A protein and the small-molecule ligand that binds it are described below.
Small molecule (SMILES): OC[C@H]1O[C@@](CO)(OC[C@@]2(O[C@H]3O[C@H](CO)[C@@H](O)[C@H](O)[C@H]3O)O[C@H](CO)[C@@H](O)[C@@H]2O)[C@@H](O)[C@@H]1O

Sequence of chain 2.A:
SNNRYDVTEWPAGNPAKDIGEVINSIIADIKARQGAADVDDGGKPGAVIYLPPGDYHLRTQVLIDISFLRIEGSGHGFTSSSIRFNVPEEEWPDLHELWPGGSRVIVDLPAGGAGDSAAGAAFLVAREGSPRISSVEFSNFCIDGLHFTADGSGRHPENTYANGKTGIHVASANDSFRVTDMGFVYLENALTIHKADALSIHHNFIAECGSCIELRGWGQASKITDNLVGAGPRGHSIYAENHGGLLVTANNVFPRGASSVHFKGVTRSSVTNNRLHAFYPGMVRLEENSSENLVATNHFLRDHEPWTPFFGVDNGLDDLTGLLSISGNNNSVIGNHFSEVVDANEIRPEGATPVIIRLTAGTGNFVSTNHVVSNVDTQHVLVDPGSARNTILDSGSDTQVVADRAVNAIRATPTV

Sequence of chain 1.A:
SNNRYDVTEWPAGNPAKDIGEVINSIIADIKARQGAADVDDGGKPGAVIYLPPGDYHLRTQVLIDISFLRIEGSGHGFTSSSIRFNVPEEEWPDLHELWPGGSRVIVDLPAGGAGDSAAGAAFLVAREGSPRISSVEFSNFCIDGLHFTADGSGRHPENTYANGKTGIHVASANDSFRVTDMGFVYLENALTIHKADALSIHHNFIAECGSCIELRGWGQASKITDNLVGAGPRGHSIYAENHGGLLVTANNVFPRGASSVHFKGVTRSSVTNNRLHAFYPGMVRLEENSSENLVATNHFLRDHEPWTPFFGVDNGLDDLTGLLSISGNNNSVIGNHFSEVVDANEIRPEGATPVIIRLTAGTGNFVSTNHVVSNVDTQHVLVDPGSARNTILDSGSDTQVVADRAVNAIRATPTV

Binding-site contacts:
Ligand atom C1 contacts residue SER84 of chain 2.A at 3.8 Å.
Ligand atom C6 contacts residue GLN222 of chain 1.A at 4.0 Å.
Ligand atom O1 contacts residue ILE85 of chain 2.A at 4.1 Å.
Ligand atom C2 contacts residue ARG258 of chain 2.A at 3.9 Å.
Ligand atom C5 contacts residue ARG258 of chain 2.A at 3.7 Å.
Ligand atom C5 contacts residue PRO257 of chain 2.A at 3.3 Å (hydrophobic).
Ligand atom O4 contacts residue PHE256 of chain 2.A at 3.8 Å.
Ligand atom C6 contacts residue PHE256 of chain 2.A at 4.1 Å (hydrophobic).
Ligand atom O4 contacts residue PRO257 of chain 2.A at 2.6 Å (h-bond).
Ligand atom O3 contacts residue ILE85 of chain 2.A at 3.6 Å.
Ligand atom O2 contacts residue TRP309 of chain 2.A at 3.5 Å.
Ligand atom C1 contacts residue TRP309 of chain 2.A at 3.9 Å (hydrophobic).
Ligand atom C6 contacts residue ALA223 of chain 1.A at 3.9 Å (hydrophobic).
Ligand atom O4 contacts residue ARG134 of chain 1.A at 3.1 Å (salt-bridge).
Ligand atom O6 contacts residue GLN222 of chain 1.A at 4.0 Å.
Ligand atom O4 contacts residue ASP199 of chain 1.A at 3.7 Å.
Ligand atom O4 contacts residue GLY232 of chain 2.A at 4.0 Å.
Ligand atom C6 contacts residue PRO257 of chain 2.A at 3.5 Å (hydrophobic).
Ligand atom C4 contacts residue ARG134 of chain 1.A at 3.9 Å.
Ligand atom C2 contacts residue PRO308 of chain 2.A at 4.1 Å (hydrophobic).
Ligand atom O4 contacts residue ARG258 of chain 2.A at 3.9 Å.
Ligand atom O3 contacts residue PRO308 of chain 2.A at 3.6 Å.
Ligand atom C1 contacts residue GLU210 of chain 2.A at 3.9 Å.
Ligand atom C3 contacts residue GLU210 of chain 2.A at 3.5 Å.
Ligand atom O5 contacts residue ARG258 of chain 2.A at 3.2 Å (salt-bridge).
Ligand atom C3 contacts residue ARG134 of chain 1.A at 4.1 Å.
Ligand atom C4 contacts residue PHE256 of chain 2.A at 3.8 Å (hydrophobic).
Ligand atom C1 contacts residue ARG258 of chain 2.A at 3.6 Å.
Ligand atom O1 contacts residue TRP309 of chain 2.A at 3.3 Å.
Ligand atom O3 contacts residue ARG134 of chain 1.A at 3.4 Å (salt-bridge).
Ligand atom O3 contacts residue GLU210 of chain 2.A at 2.7 Å (salt-bridge).
Ligand atom O6 contacts residue ARG258 of chain 2.A at 3.7 Å.
Ligand atom O6 contacts residue ALA223 of chain 1.A at 3.8 Å.
Ligand atom O6 contacts residue PHE256 of chain 2.A at 4.2 Å.
Ligand atom C4 contacts residue PRO257 of chain 2.A at 3.3 Å (hydrophobic).
Ligand atom O1 contacts residue ARG258 of chain 2.A at 4.1 Å.
Ligand atom C6 contacts residue GLN222 of chain 1.A at 3.6 Å.
Ligand atom O6 contacts residue PHE281 of chain 2.A at 3.4 Å.
Ligand atom O4 contacts residue ASP177 of chain 1.A at 3.6 Å.
Ligand atom O6 contacts residue PRO257 of chain 2.A at 3.7 Å.